Sequence of chain 1.A:
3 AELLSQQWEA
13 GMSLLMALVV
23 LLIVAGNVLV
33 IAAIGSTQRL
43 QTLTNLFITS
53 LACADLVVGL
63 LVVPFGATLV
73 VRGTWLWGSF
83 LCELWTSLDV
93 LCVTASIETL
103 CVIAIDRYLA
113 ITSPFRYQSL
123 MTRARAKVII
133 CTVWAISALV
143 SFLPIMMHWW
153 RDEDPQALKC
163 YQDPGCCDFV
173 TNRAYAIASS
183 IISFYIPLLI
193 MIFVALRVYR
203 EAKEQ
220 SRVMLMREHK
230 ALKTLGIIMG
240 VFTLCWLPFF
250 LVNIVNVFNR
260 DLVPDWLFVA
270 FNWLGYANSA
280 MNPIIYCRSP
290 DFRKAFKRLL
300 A

This small molecule binds to this protein.
Small molecule (SMILES): C[C@H](CCc1ccc(O)cc1)NCCc1ccc(O)c(O)c1

Binding-site contacts:
Ligand atom C2 contacts residue PHE248 of chain 1.A at 3.8 Å (hydrophobic).
Ligand atom C18 contacts residue TRP272 of chain 1.A at 3.8 Å (hydrophobic).
Ligand atom N1 contacts residue ASP91 of chain 1.A at 2.8 Å (salt-bridge).
Ligand atom C12 contacts residue TYR275 of chain 1.A at 3.4 Å (hydrophobic).
Ligand atom C1 contacts residue PHE248 of chain 1.A at 3.6 Å (hydrophobic).
Ligand atom C8 contacts residue ASP91 of chain 1.A at 3.3 Å.
Ligand atom C16 contacts residue TRP272 of chain 1.A at 3.8 Å (hydrophobic).
Ligand atom C18 contacts residue TYR275 of chain 1.A at 3.6 Å (hydrophobic).
Ligand atom C16 contacts residue VAL268 of chain 1.A at 3.7 Å (hydrophobic).
Ligand atom C7 contacts residue PHE171 of chain 1.A at 3.6 Å (hydrophobic).
Ligand atom C9 contacts residue ASP91 of chain 1.A at 3.4 Å.
Ligand atom C11 contacts residue ASN271 of chain 1.A at 3.9 Å.
Ligand atom C13 contacts residue TRP87 of chain 1.A at 3.8 Å (hydrophobic).
Ligand atom C10 contacts residue ASP91 of chain 1.A at 3.0 Å.
Ligand atom O1 contacts residue ASN252 of chain 1.A at 3.5 Å (h-bond).
Ligand atom C12 contacts residue ASN271 of chain 1.A at 2.9 Å.
Ligand atom O1 contacts residue SER181 of chain 1.A at 3.2 Å (h-bond).
Ligand atom C5 contacts residue PHE249 of chain 1.A at 3.8 Å (hydrophobic).
Ligand atom C7 contacts residue PHE248 of chain 1.A at 3.9 Å (hydrophobic).
Ligand atom O2 contacts residue PHE249 of chain 1.A at 3.8 Å.
Ligand atom C3 contacts residue VAL92 of chain 1.A at 3.9 Å (hydrophobic).
Ligand atom C8 contacts residue PHE171 of chain 1.A at 3.6 Å (hydrophobic).
Ligand atom C10 contacts residue TYR275 of chain 1.A at 3.9 Å (hydrophobic).
Ligand atom C10 contacts residue TRP87 of chain 1.A at 3.6 Å (hydrophobic).
Ligand atom C1 contacts residue ASP91 of chain 1.A at 3.7 Å.
Ligand atom C4 contacts residue VAL95 of chain 1.A at 3.9 Å (hydrophobic).
Ligand atom O3 contacts residue LEU71 of chain 1.A at 3.8 Å.
Ligand atom C11 contacts residue TRP87 of chain 1.A at 3.6 Å (hydrophobic).
Ligand atom C8 contacts residue ASN271 of chain 1.A at 3.8 Å.
Ligand atom N1 contacts residue ASN271 of chain 1.A at 3.0 Å (h-bond).
Ligand atom C4 contacts residue PHE249 of chain 1.A at 3.8 Å (hydrophobic).
Ligand atom C4 contacts residue VAL92 of chain 1.A at 3.8 Å (hydrophobic).
Ligand atom O3 contacts residue VAL72 of chain 1.A at 3.3 Å.
Ligand atom C16 contacts residue LEU71 of chain 1.A at 3.8 Å (hydrophobic).
Ligand atom O2 contacts residue SER181 of chain 1.A at 3.4 Å (h-bond).
Ligand atom O3 contacts residue TRP272 of chain 1.A at 3.9 Å.
Ligand atom C15 contacts residue VAL268 of chain 1.A at 3.9 Å (hydrophobic).
Ligand atom C17 contacts residue TRP272 of chain 1.A at 3.0 Å (hydrophobic).
Ligand atom C1 contacts residue ASN271 of chain 1.A at 3.5 Å.
Ligand atom C15 contacts residue LEU71 of chain 1.A at 3.6 Å (hydrophobic).